Sequence of chain 1.E:
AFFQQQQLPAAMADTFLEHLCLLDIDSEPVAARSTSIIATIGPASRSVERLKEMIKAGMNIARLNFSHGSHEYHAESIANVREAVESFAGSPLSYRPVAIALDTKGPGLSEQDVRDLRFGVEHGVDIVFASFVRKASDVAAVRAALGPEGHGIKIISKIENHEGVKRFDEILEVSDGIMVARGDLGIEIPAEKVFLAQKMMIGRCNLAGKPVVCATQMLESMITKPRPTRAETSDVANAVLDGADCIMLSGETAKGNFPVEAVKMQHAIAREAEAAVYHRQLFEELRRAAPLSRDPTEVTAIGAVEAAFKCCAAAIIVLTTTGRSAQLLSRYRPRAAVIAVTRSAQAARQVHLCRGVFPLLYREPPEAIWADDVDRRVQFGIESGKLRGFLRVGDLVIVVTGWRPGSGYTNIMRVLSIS

Binding-site contacts:
Ligand atom P2 contacts residue SER353 of chain 1.E at 3.6 Å.
Ligand atom O4P contacts residue ARG352 of chain 1.E at 3.8 Å.
Ligand atom C6 contacts residue SER353 of chain 1.E at 3.7 Å.
Ligand atom C3 contacts residue GLY434 of chain 1.E at 3.5 Å.
Ligand atom O5P contacts residue THR350 of chain 1.E at 2.7 Å (h-bond).
Ligand atom O3 contacts residue TRP398 of chain 1.E at 3.6 Å.
Ligand atom O4P contacts residue THR348 of chain 1.E at 2.5 Å (h-bond).
Ligand atom O6P contacts residue SER435 of chain 1.E at 3.1 Å (h-bond).
Ligand atom O1 contacts residue GLY434 of chain 1.E at 3.7 Å.
Ligand atom O2 contacts residue GLY430 of chain 1.E at 3.6 Å (h-bond).
Ligand atom C4 contacts residue GLY434 of chain 1.E at 3.3 Å.
Ligand atom O4 contacts residue GLY436 of chain 1.E at 3.7 Å.
Ligand atom O6P contacts residue SER353 of chain 1.E at 3.6 Å.
Ligand atom O5P contacts residue SER435 of chain 1.E at 2.8 Å (h-bond).
Ligand atom O3 contacts residue ARG432 of chain 1.E at 2.8 Å (salt-bridge).
Ligand atom C6 contacts residue THR438 of chain 1.E at 3.4 Å.
Ligand atom P2 contacts residue SER435 of chain 1.E at 3.5 Å.
Ligand atom O6 contacts residue THR349 of chain 1.E at 3.1 Å (h-bond).
Ligand atom O4 contacts residue TYR437 of chain 1.E at 2.9 Å (h-bond).
Ligand atom O1P contacts residue ARG405 of chain 1.E at 2.6 Å (salt-bridge).
Ligand atom C5 contacts residue GLY434 of chain 1.E at 3.4 Å.
Ligand atom O3P contacts residue ARG405 of chain 1.E at 2.9 Å (salt-bridge).
Ligand atom O6 contacts residue THR348 of chain 1.E at 3.6 Å.
Ligand atom O2P contacts residue PRO433 of chain 1.E at 3.7 Å.
Ligand atom O6P contacts residue GLY436 of chain 1.E at 2.9 Å (h-bond).
Ligand atom C3 contacts residue ARG432 of chain 1.E at 3.3 Å.
Ligand atom P2 contacts residue THR349 of chain 1.E at 3.7 Å.
Ligand atom O4 contacts residue GLY434 of chain 1.E at 2.6 Å (h-bond).
Ligand atom P2 contacts residue THR348 of chain 1.E at 3.5 Å.
Ligand atom O2P contacts residue GLY434 of chain 1.E at 2.9 Å (h-bond).
Ligand atom O4 contacts residue THR438 of chain 1.E at 3.5 Å (h-bond).
Ligand atom O4P contacts residue SER353 of chain 1.E at 2.7 Å (h-bond).
Ligand atom O3P contacts residue TRP398 of chain 1.E at 2.7 Å (h-bond).
Ligand atom P1 contacts residue ARG405 of chain 1.E at 3.6 Å.
Ligand atom O5P contacts residue THR348 of chain 1.E at 3.6 Å.
Ligand atom O2 contacts residue LEU347 of chain 1.E at 3.5 Å.
Ligand atom O5P contacts residue THR349 of chain 1.E at 3.3 Å (h-bond).
Ligand atom O3 contacts residue GLY430 of chain 1.E at 3.2 Å.
Ligand atom O5 contacts residue LEU347 of chain 1.E at 3.6 Å (h-bond).
Ligand atom C6 contacts residue LEU347 of chain 1.E at 3.6 Å (hydrophobic).

The small molecule below binds the protein below.
Small molecule (SMILES): O=P(O)(O)OC[C@H]1O[C@](O)(COP(=O)(O)O)[C@@H](O)[C@@H]1O